This small molecule binds to this protein.
Small molecule (SMILES): COc1ccc(C[C@H](NC(=O)[C@H](C)NC(=O)CN2CCOCC2)C(=O)N[C@@H](Cc2ccccc2)[C@@H](O)[C@H](C)CO)cc1

Sequence of chain 1.BA:
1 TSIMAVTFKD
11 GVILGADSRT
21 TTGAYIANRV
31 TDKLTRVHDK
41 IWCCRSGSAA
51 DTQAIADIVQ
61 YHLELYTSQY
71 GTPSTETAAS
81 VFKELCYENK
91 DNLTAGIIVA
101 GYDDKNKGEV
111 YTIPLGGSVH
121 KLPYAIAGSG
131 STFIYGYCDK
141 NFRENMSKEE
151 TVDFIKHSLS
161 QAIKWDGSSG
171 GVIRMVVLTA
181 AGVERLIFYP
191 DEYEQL

Binding-site contacts:
Ligand atom C8 contacts residue GLY47 of chain 1.BA at 3.7 Å.
Ligand atom C32 contacts residue HIS116 of chain 1.V at 3.7 Å.
Ligand atom C11 contacts residue ARG19 of chain 1.BA at 3.1 Å.
Ligand atom C11 contacts residue LYS33 of chain 1.BA at 3.5 Å.
Ligand atom C10 contacts residue SER168 of chain 1.BA at 3.7 Å.
Ligand atom C11 contacts residue THR1 of chain 1.BA at 2.5 Å.
Ligand atom C4 contacts residue ALA49 of chain 1.BA at 3.8 Å (hydrophobic).
Ligand atom C3 contacts residue ARG45 of chain 1.BA at 3.8 Å.
Ligand atom C2 contacts residue ARG45 of chain 1.BA at 3.3 Å.
Ligand atom N22 contacts residue GLY47 of chain 1.BA at 2.8 Å (h-bond).
Ligand atom C10 contacts residue THR1 of chain 1.BA at 1.5 Å.
Ligand atom N22 contacts residue THR1 of chain 1.BA at 3.7 Å.
Ligand atom C41 contacts residue GLY47 of chain 1.BA at 3.7 Å.
Ligand atom C43 contacts residue GLY47 of chain 1.BA at 3.7 Å.
Ligand atom C23 contacts residue GLY47 of chain 1.BA at 3.5 Å.
Ligand atom C11 contacts residue SER168 of chain 1.BA at 3.0 Å.
Ligand atom C42 contacts residue SER48 of chain 1.BA at 3.8 Å.
Ligand atom C42 contacts residue GLY47 of chain 1.BA at 3.3 Å.
Ligand atom O49 contacts residue THR21 of chain 1.BA at 3.3 Å (h-bond).
Ligand atom C7 contacts residue THR1 of chain 1.BA at 2.6 Å.
Ligand atom C24 contacts residue GLY47 of chain 1.BA at 3.4 Å.
Ligand atom C1 contacts residue ARG45 of chain 1.BA at 3.4 Å.
Ligand atom O39 contacts residue ALA49 of chain 1.BA at 3.1 Å (h-bond).
Ligand atom C4 contacts residue THR31 of chain 1.BA at 3.6 Å.
Ligand atom O49 contacts residue THR20 of chain 1.BA at 3.4 Å.
Ligand atom C4 contacts residue THR20 of chain 1.BA at 3.5 Å.
Ligand atom C27 contacts residue THR21 of chain 1.BA at 3.5 Å.
Ligand atom O45 contacts residue THR94 of chain 1.BA at 3.8 Å.
Ligand atom O13 contacts residue THR1 of chain 1.BA at 3.4 Å (h-bond).
Ligand atom C6 contacts residue THR1 of chain 1.BA at 3.7 Å.
Ligand atom O21 contacts residue GLY47 of chain 1.BA at 3.2 Å (h-bond).
Ligand atom C43 contacts residue SER48 of chain 1.BA at 3.7 Å.
Ligand atom O21 contacts residue THR1 of chain 1.BA at 2.3 Å (h-bond).
Ligand atom N25 contacts residue THR21 of chain 1.BA at 3.1 Å (h-bond).
Ligand atom C9 contacts residue THR1 of chain 1.BA at 1.4 Å.
Ligand atom C7 contacts residue GLY47 of chain 1.BA at 3.5 Å.
Ligand atom C8 contacts residue THR1 of chain 1.BA at 2.4 Å.
Ligand atom C3 contacts residue THR31 of chain 1.BA at 3.6 Å.
Ligand atom C12 contacts residue THR1 of chain 1.BA at 2.5 Å.
Ligand atom O37 contacts residue THR21 of chain 1.BA at 3.6 Å.

Sequence of chain 1.V:
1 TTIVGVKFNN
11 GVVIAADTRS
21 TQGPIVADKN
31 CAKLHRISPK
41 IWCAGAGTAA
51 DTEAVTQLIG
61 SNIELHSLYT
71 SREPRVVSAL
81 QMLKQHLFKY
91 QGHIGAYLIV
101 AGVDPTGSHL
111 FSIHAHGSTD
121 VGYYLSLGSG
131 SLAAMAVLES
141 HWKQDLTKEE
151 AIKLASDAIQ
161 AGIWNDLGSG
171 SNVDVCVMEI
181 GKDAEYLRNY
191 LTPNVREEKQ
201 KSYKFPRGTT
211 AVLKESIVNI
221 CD